Sequence of chain 1.A:
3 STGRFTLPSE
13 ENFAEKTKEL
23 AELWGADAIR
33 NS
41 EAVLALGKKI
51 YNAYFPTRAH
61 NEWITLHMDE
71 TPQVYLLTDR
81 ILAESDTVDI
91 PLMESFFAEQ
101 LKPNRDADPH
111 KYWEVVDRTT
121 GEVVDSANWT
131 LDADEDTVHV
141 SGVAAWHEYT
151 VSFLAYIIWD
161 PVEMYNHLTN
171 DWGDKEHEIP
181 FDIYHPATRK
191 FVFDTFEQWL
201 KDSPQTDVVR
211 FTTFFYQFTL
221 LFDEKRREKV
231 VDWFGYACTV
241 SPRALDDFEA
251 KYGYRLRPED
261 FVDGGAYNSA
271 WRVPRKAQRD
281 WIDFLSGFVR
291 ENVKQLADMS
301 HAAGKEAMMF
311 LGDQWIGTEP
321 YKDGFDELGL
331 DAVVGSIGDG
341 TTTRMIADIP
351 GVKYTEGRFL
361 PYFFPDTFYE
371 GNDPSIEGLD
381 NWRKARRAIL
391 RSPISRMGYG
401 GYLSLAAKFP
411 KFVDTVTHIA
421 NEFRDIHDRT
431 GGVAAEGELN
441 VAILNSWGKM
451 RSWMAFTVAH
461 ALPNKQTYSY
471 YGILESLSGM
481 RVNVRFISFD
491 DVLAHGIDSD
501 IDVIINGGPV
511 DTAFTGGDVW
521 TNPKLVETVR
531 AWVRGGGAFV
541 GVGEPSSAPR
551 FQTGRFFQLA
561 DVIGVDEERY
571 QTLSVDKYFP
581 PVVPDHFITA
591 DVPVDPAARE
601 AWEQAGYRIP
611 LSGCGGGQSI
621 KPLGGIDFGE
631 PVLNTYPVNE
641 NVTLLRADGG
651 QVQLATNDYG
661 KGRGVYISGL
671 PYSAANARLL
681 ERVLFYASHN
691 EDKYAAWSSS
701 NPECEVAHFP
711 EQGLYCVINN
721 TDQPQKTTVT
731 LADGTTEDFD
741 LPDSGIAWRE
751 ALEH

This small molecule binds to this protein.
Small molecule (SMILES): CC(=O)N[C@@H]1[C@@H](O)[C@H](O)[C@@H](CO)O[C@@H]1O

Binding-site contacts:
Ligand atom O4 contacts residue VAL162 of chain 1.A at 3.9 Å.
Ligand atom O6 contacts residue SER612 of chain 1.B at 4.0 Å.
Ligand atom O3 contacts residue ASP313 of chain 1.A at 3.0 Å (salt-bridge).
Ligand atom C8 contacts residue GLY312 of chain 1.A at 3.7 Å.
Ligand atom O4 contacts residue TYR165 of chain 1.A at 3.5 Å.
Ligand atom C4 contacts residue TYR165 of chain 1.A at 4.5 Å (hydrophobic).
Ligand atom C8 contacts residue HIS460 of chain 1.A at 4.1 Å.
Ligand atom O7 contacts residue ASP313 of chain 1.A at 2.8 Å (salt-bridge).
Ligand atom C6 contacts residue TYR165 of chain 1.A at 3.6 Å (hydrophobic).
Ligand atom C7 contacts residue ASP313 of chain 1.A at 4.0 Å.
Ligand atom C5 contacts residue TYR165 of chain 1.A at 4.4 Å (hydrophobic).
Ligand atom C8 contacts residue LEU311 of chain 1.A at 3.4 Å (hydrophobic).
Ligand atom O7 contacts residue PHE218 of chain 1.A at 3.5 Å.
Ligand atom C7 contacts residue TRP233 of chain 1.A at 3.5 Å (hydrophobic).
Ligand atom O6 contacts residue TYR165 of chain 1.A at 4.0 Å.
Ligand atom C3 contacts residue ASP313 of chain 1.A at 3.6 Å.
Ligand atom O7 contacts residue PHE310 of chain 1.A at 4.1 Å.
Ligand atom N2 contacts residue TRP233 of chain 1.A at 4.3 Å.
Ligand atom C1 contacts residue PHE218 of chain 1.A at 3.7 Å (hydrophobic).
Ligand atom C7 contacts residue PHE218 of chain 1.A at 4.5 Å (hydrophobic).
Ligand atom O7 contacts residue GLY312 of chain 1.A at 3.0 Å.
Ligand atom O5 contacts residue PHE218 of chain 1.A at 3.6 Å.
Ligand atom C7 contacts residue GLY312 of chain 1.A at 3.7 Å.
Ligand atom C7 contacts residue LEU311 of chain 1.A at 4.4 Å (hydrophobic).
Ligand atom C7 contacts residue PHE310 of chain 1.A at 4.0 Å (hydrophobic).
Ligand atom C4 contacts residue ASP313 of chain 1.A at 3.7 Å.
Ligand atom O7 contacts residue TRP233 of chain 1.A at 3.0 Å (h-bond).
Ligand atom C8 contacts residue PHE310 of chain 1.A at 3.6 Å (hydrophobic).
Ligand atom O1 contacts residue HIS460 of chain 1.A at 4.2 Å.
Ligand atom O7 contacts residue LEU311 of chain 1.A at 4.4 Å.
Ligand atom O4 contacts residue ASP313 of chain 1.A at 4.2 Å.
Ligand atom C4 contacts residue VAL162 of chain 1.A at 4.4 Å (hydrophobic).
Ligand atom C8 contacts residue TRP233 of chain 1.A at 3.8 Å (hydrophobic).
Ligand atom C8 contacts residue SER336 of chain 1.A at 3.6 Å.
Ligand atom C2 contacts residue ASP313 of chain 1.A at 3.7 Å.
Ligand atom C2 contacts residue PHE218 of chain 1.A at 4.1 Å (hydrophobic).

Sequence of chain 1.B:
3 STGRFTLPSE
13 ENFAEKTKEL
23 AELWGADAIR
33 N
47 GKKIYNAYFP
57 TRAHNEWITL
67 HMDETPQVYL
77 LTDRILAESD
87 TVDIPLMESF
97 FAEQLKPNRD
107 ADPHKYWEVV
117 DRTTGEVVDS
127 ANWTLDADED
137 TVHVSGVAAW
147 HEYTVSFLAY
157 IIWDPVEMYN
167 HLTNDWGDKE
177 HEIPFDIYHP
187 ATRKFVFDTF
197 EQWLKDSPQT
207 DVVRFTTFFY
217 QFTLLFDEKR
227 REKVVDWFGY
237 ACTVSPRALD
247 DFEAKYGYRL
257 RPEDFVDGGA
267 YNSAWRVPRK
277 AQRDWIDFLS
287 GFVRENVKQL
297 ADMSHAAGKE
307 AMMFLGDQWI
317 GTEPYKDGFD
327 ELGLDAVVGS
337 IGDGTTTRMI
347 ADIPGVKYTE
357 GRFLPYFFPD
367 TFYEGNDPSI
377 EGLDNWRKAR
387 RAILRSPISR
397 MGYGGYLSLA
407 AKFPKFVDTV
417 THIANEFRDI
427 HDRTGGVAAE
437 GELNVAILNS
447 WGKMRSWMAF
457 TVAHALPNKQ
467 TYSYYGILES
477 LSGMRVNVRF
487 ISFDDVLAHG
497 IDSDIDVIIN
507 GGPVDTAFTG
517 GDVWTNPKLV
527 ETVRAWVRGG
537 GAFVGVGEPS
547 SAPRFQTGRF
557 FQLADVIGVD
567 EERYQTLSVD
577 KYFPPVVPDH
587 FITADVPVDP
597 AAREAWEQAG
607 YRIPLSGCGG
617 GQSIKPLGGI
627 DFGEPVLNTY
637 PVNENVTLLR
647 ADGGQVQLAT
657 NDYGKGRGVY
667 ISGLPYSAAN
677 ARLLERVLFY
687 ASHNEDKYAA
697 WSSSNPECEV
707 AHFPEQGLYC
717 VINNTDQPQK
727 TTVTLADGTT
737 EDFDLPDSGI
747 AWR